Sequence of chain 1.F:
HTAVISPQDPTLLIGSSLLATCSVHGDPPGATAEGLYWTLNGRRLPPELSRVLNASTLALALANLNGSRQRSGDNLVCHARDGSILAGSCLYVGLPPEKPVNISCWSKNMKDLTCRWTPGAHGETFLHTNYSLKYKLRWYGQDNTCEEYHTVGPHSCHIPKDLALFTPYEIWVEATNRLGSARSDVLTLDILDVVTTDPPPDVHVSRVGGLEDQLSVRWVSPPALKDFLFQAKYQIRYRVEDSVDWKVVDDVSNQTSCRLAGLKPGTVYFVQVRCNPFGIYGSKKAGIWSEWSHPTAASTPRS

This small molecule binds to this protein.
Small molecule (SMILES): CC(=O)N[C@@H]1[C@@H](O)[C@H](O)[C@@H](CO)O[C@H]1O

Binding-site contacts:
Ligand atom C7 contacts residue GLN232 of chain 1.F at 4.4 Å.
Ligand atom C8 contacts residue GLN232 of chain 1.F at 4.2 Å.
Ligand atom C4 contacts residue ASN255 of chain 1.F at 4.2 Å.
Ligand atom O5 contacts residue ASN255 of chain 1.F at 2.4 Å (h-bond).
Ligand atom C5 contacts residue GLN256 of chain 1.F at 4.5 Å.
Ligand atom C1 contacts residue ASN255 of chain 1.F at 1.4 Å.
Ligand atom N2 contacts residue GLN232 of chain 1.F at 4.3 Å.
Ligand atom C3 contacts residue ASN255 of chain 1.F at 3.8 Å.
Ligand atom O7 contacts residue ASN255 of chain 1.F at 4.4 Å.
Ligand atom C7 contacts residue ASN255 of chain 1.F at 3.9 Å.
Ligand atom C2 contacts residue ASN255 of chain 1.F at 2.5 Å.
Ligand atom N2 contacts residue ASN255 of chain 1.F at 2.9 Å (h-bond).
Ligand atom C5 contacts residue ASN255 of chain 1.F at 3.7 Å.